Sequence of chain 4.C:
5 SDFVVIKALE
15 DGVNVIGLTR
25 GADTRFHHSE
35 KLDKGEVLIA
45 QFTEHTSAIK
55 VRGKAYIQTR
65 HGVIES

Sequence of chain 4.B:
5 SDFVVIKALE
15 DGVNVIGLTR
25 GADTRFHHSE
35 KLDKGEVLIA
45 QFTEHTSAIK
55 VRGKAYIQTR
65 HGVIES

Binding-site contacts:
Ligand atom CA contacts residue GLY25 of chain 4.B at 3.6 Å.
Ligand atom CD1 contacts residue GLN45 of chain 4.C at 3.4 Å.
Ligand atom CE3 contacts residue HIS32 of chain 4.C at 4.0 Å.
Ligand atom CB contacts residue SER51 of chain 4.B at 3.3 Å.
Ligand atom CD1 contacts residue THR47 of chain 4.C at 4.0 Å.
Ligand atom CZ2 contacts residue ALA44 of chain 4.C at 3.8 Å (hydrophobic).
Ligand atom N contacts residue THR28 of chain 4.B at 2.7 Å (h-bond).
Ligand atom CA contacts residue THR28 of chain 4.B at 3.3 Å.
Ligand atom CB contacts residue THR23 of chain 4.B at 3.8 Å.
Ligand atom CH2 contacts residue GLY21 of chain 4.C at 3.5 Å.
Ligand atom OXT contacts residue GLY25 of chain 4.B at 4.0 Å.
Ligand atom CG contacts residue SER51 of chain 4.B at 3.8 Å.
Ligand atom CH2 contacts residue ILE20 of chain 4.C at 4.0 Å (hydrophobic).
Ligand atom CA contacts residue THR23 of chain 4.B at 3.8 Å.
Ligand atom CZ2 contacts residue THR50 of chain 4.C at 4.0 Å.
Ligand atom C contacts residue GLY25 of chain 4.B at 3.4 Å.
Ligand atom OXT contacts residue THR50 of chain 4.C at 3.0 Å (h-bond).
Ligand atom O contacts residue ARG24 of chain 4.B at 3.5 Å.
Ligand atom CD2 contacts residue THR50 of chain 4.C at 4.0 Å.
Ligand atom O contacts residue SER51 of chain 4.B at 2.8 Å (h-bond).
Ligand atom CA contacts residue SER51 of chain 4.B at 3.9 Å.
Ligand atom CD1 contacts residue SER51 of chain 4.B at 3.5 Å.
Ligand atom N contacts residue ASP27 of chain 4.B at 3.2 Å (salt-bridge).
Ligand atom OXT contacts residue THR47 of chain 4.C at 2.5 Å (h-bond).
Ligand atom NE1 contacts residue ALA44 of chain 4.C at 3.7 Å.
Ligand atom O contacts residue THR47 of chain 4.C at 3.5 Å (h-bond).
Ligand atom NE1 contacts residue GLN45 of chain 4.C at 2.8 Å (h-bond).
Ligand atom C contacts residue SER51 of chain 4.B at 3.4 Å.
Ligand atom N contacts residue THR23 of chain 4.B at 3.0 Å (h-bond).
Ligand atom O contacts residue GLY25 of chain 4.B at 3.2 Å (h-bond).
Ligand atom C contacts residue THR47 of chain 4.C at 3.4 Å.
Ligand atom CB contacts residue THR28 of chain 4.B at 3.7 Å.
Ligand atom O contacts residue THR23 of chain 4.B at 3.9 Å.
Ligand atom OXT contacts residue HIS49 of chain 4.C at 3.9 Å.
Ligand atom CE2 contacts residue GLN45 of chain 4.C at 3.9 Å.
Ligand atom CE2 contacts residue ALA44 of chain 4.C at 3.9 Å (hydrophobic).
Ligand atom N contacts residue GLY25 of chain 4.B at 2.8 Å (h-bond).
Ligand atom CE3 contacts residue HIS31 of chain 4.C at 3.8 Å.
Ligand atom CZ2 contacts residue ILE53 of chain 4.C at 3.8 Å (hydrophobic).
Ligand atom CZ3 contacts residue GLY21 of chain 4.C at 3.6 Å.

The small molecule below binds the protein below.
Small molecule (SMILES): N[C@@H](Cc1c[nH]c2ccccc12)C(=O)O